A small-molecule ligand and the protein it binds are described below.
Small molecule (SMILES): Nc1ncnc2c1ncn2[C@@H]1O[C@H](COP(=O)(O)NCC(=O)O)[C@@H](O)[C@H]1O

Sequence of chain 1.B:
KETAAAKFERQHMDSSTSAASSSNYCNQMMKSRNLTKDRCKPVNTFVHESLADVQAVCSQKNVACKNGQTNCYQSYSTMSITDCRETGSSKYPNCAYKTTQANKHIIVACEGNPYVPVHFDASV

Binding-site contacts:
Ligand atom C8 contacts residue HIS119 of chain 1.B at 3.8 Å.
Ligand atom O1 contacts residue HIS12 of chain 1.B at 3.0 Å (h-bond).
Ligand atom O5' contacts residue HIS119 of chain 1.B at 3.2 Å (h-bond).
Ligand atom P contacts residue PHE120 of chain 1.B at 3.9 Å.
Ligand atom C2 contacts residue ASN67 of chain 1.B at 3.4 Å.
Ligand atom N contacts residue LYS41 of chain 1.B at 3.4 Å (salt-bridge).
Ligand atom C2 contacts residue HIS119 of chain 1.B at 3.5 Å.
Ligand atom P contacts residue HIS12 of chain 1.B at 3.8 Å.
Ligand atom C6 contacts residue ASN67 of chain 1.B at 3.3 Å.
Ligand atom C4' contacts residue HIS119 of chain 1.B at 3.6 Å.
Ligand atom N6 contacts residue CYS65 of chain 1.B at 3.3 Å (h-bond).
Ligand atom N6 contacts residue GLN69 of chain 1.B at 3.2 Å (h-bond).
Ligand atom O contacts residue VAL43 of chain 1.B at 3.6 Å (h-bond).
Ligand atom N6 contacts residue ALA109 of chain 1.B at 3.4 Å.
Ligand atom C4 contacts residue HIS119 of chain 1.B at 3.6 Å.
Ligand atom OXT contacts residue LYS41 of chain 1.B at 3.6 Å.
Ligand atom N1 contacts residue HIS119 of chain 1.B at 3.8 Å.
Ligand atom C contacts residue LYS41 of chain 1.B at 3.3 Å.
Ligand atom C5 contacts residue ASN67 of chain 1.B at 3.9 Å.
Ligand atom N1 contacts residue CYS65 of chain 1.B at 3.9 Å.
Ligand atom N1 contacts residue ASN67 of chain 1.B at 3.0 Å (h-bond).
Ligand atom C5' contacts residue HIS119 of chain 1.B at 3.2 Å.
Ligand atom N6 contacts residue ASN67 of chain 1.B at 3.7 Å.
Ligand atom N9 contacts residue HIS119 of chain 1.B at 3.8 Å.
Ligand atom O2 contacts residue PHE120 of chain 1.B at 3.0 Å (h-bond).
Ligand atom N7 contacts residue HIS119 of chain 1.B at 3.9 Å.
Ligand atom O2 contacts residue HIS119 of chain 1.B at 2.6 Å.
Ligand atom O4' contacts residue HIS119 of chain 1.B at 3.7 Å.
Ligand atom CA contacts residue HIS12 of chain 1.B at 2.8 Å.
Ligand atom N contacts residue GLN11 of chain 1.B at 3.7 Å.
Ligand atom CA contacts residue LYS41 of chain 1.B at 3.0 Å.
Ligand atom O1 contacts residue HIS119 of chain 1.B at 3.5 Å.
Ligand atom C5 contacts residue HIS119 of chain 1.B at 3.9 Å.
Ligand atom N3 contacts residue HIS119 of chain 1.B at 3.5 Å (h-bond).
Ligand atom C2' contacts residue HIS119 of chain 1.B at 3.6 Å.
Ligand atom P contacts residue HIS119 of chain 1.B at 3.2 Å.
Ligand atom C3' contacts residue HIS119 of chain 1.B at 3.2 Å.
Ligand atom N contacts residue HIS12 of chain 1.B at 3.4 Å (h-bond).
Ligand atom N6 contacts residue ASN71 of chain 1.B at 3.7 Å.
Ligand atom O1 contacts residue PHE120 of chain 1.B at 3.0 Å (h-bond).